Binding-site contacts:
Ligand atom O contacts residue GLY144 of chain 2.A at 3.3 Å (h-bond).
Ligand atom NAT contacts residue GLU167 of chain 2.A at 2.9 Å (salt-bridge).
Ligand atom CBH contacts residue HIS42 of chain 2.A at 3.5 Å.
Ligand atom CBL contacts residue HIS42 of chain 2.A at 3.6 Å.
Ligand atom N contacts residue HIS165 of chain 2.A at 2.9 Å (h-bond).
Ligand atom FAY contacts residue GLU167 of chain 2.A at 3.3 Å.
Ligand atom OAL contacts residue HIS173 of chain 2.A at 3.6 Å.
Ligand atom FAX contacts residue THR191 of chain 2.A at 2.9 Å.
Ligand atom NAE contacts residue PHE141 of chain 2.A at 3.6 Å (h-bond).
Ligand atom CBP contacts residue HIS42 of chain 2.A at 3.5 Å.
Ligand atom OBE contacts residue GLU167 of chain 2.A at 3.0 Å (salt-bridge).
Ligand atom NAE contacts residue GLU167 of chain 2.A at 3.0 Å (salt-bridge).
Ligand atom CBQ contacts residue HIS42 of chain 2.A at 3.3 Å.
Ligand atom CBI contacts residue CYS146 of chain 2.A at 2.4 Å (hydrophobic).
Ligand atom OBE contacts residue MET166 of chain 2.A at 3.3 Å.
Ligand atom CAV contacts residue GLU167 of chain 2.A at 3.4 Å.
Ligand atom CD2 contacts residue ASN143 of chain 2.A at 3.4 Å.
Ligand atom CBP contacts residue THR26 of chain 2.A at 3.6 Å.
Ligand atom OAL contacts residue PHE141 of chain 2.A at 3.5 Å.
Ligand atom CBO contacts residue MET50 of chain 2.A at 3.5 Å (hydrophobic).
Ligand atom O contacts residue SER145 of chain 2.A at 3.5 Å (h-bond).
Ligand atom CBP contacts residue MET50 of chain 2.A at 3.1 Å (hydrophobic).
Ligand atom SBM contacts residue HIS42 of chain 2.A at 2.8 Å (h-bond).
Ligand atom FAW contacts residue GLU167 of chain 2.A at 2.9 Å.
Ligand atom CAM contacts residue HIS165 of chain 2.A at 3.4 Å.
Ligand atom CBC contacts residue GLU167 of chain 2.A at 3.5 Å.
Ligand atom SBM contacts residue CYS146 of chain 2.A at 3.0 Å (h-bond).
Ligand atom OAL contacts residue HIS164 of chain 2.A at 2.7 Å (h-bond).
Ligand atom OAZ contacts residue GLN190 of chain 2.A at 3.3 Å.
Ligand atom CA contacts residue CYS146 of chain 2.A at 2.7 Å (hydrophobic).
Ligand atom FAX contacts residue MET166 of chain 2.A at 3.3 Å.
Ligand atom C contacts residue CYS146 of chain 2.A at 1.8 Å (hydrophobic).
Ligand atom CAO contacts residue GLN190 of chain 2.A at 3.6 Å.
Ligand atom FAW contacts residue MET166 of chain 2.A at 2.8 Å.
Ligand atom CB contacts residue CYS146 of chain 2.A at 3.2 Å (hydrophobic).
Ligand atom CAV contacts residue MET166 of chain 2.A at 3.5 Å (hydrophobic).
Ligand atom N contacts residue CYS146 of chain 2.A at 2.9 Å (h-bond).
Ligand atom O contacts residue CYS146 of chain 2.A at 2.5 Å (h-bond).
Ligand atom FAW contacts residue LEU168 of chain 2.A at 3.5 Å.
Ligand atom FAX contacts residue GLN193 of chain 2.A at 3.3 Å.

Sequence of chain 2.A:
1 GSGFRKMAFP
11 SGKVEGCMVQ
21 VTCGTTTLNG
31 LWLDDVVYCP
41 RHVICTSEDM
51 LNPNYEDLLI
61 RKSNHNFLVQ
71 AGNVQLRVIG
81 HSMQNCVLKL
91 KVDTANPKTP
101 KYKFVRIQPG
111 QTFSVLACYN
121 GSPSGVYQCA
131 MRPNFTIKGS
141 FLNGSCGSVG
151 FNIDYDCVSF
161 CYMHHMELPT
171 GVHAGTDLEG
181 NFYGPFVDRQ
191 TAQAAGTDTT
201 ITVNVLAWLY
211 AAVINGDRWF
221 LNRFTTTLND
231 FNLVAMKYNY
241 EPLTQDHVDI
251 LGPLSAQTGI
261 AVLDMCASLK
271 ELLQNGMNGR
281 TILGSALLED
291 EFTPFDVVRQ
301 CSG

This protein binds this small molecule.
Small molecule (SMILES): CC(C)(C)[C@H](NC(=O)C(F)(F)F)C(=O)N1C[C@H]2[C@@H]([C@H]1C(=O)N[C@@H](C[C@@H]1CCNC1=O)[C@H](O)c1nc3c(F)cccc3s1)C2(C)C